Sequence of chain 1.B:
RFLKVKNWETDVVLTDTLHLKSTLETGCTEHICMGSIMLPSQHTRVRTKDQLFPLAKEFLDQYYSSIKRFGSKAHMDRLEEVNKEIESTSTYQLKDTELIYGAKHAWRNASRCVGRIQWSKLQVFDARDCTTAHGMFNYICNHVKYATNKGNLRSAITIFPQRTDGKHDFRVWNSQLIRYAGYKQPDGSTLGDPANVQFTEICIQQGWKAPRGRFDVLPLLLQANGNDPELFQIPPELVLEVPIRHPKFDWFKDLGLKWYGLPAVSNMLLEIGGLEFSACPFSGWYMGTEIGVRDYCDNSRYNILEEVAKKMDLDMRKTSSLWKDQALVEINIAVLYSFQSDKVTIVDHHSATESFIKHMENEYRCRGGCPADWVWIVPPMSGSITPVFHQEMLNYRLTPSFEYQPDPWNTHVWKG

Binding-site contacts:
Ligand atom C06 contacts residue GLU296 of chain 1.A at 3.5 Å.
Ligand atom C04 contacts residue HEM1 of chain 1.C at 3.9 Å.
Ligand atom C12 contacts residue HEM1 of chain 1.C at 3.9 Å.
Ligand atom N02 contacts residue PRO269 of chain 1.A at 3.8 Å.
Ligand atom C21 contacts residue H4B1 of chain 1.D at 3.8 Å.
Ligand atom C13 contacts residue HEM1 of chain 1.C at 3.5 Å.
Ligand atom C27 contacts residue TRP10 of chain 1.B at 3.8 Å (hydrophobic).
Ligand atom C07 contacts residue PRO269 of chain 1.A at 3.7 Å (hydrophobic).
Ligand atom C02 contacts residue GLU296 of chain 1.A at 3.5 Å.
Ligand atom C14 contacts residue TYR410 of chain 1.A at 3.6 Å (hydrophobic).
Ligand atom C02 contacts residue PRO269 of chain 1.A at 3.8 Å (hydrophobic).
Ligand atom N02 contacts residue HEM1 of chain 1.C at 3.4 Å.
Ligand atom C05 contacts residue VAL271 of chain 1.A at 3.6 Å (hydrophobic).
Ligand atom C13 contacts residue MET274 of chain 1.A at 3.8 Å (hydrophobic).
Ligand atom C12 contacts residue VAL271 of chain 1.A at 3.6 Å (hydrophobic).
Ligand atom N02 contacts residue GLU296 of chain 1.A at 2.7 Å (salt-bridge).
Ligand atom C07 contacts residue HEM1 of chain 1.C at 3.5 Å.
Ligand atom C16 contacts residue HEM1 of chain 1.C at 3.1 Å.
Ligand atom C07 contacts residue SER289 of chain 1.A at 3.7 Å.
Ligand atom C07 contacts residue GLY290 of chain 1.A at 3.5 Å.
Ligand atom N02 contacts residue TRP291 of chain 1.A at 2.8 Å (h-bond).
Ligand atom C11 contacts residue HEM1 of chain 1.C at 3.9 Å.
Ligand atom C09 contacts residue HEM1 of chain 1.C at 3.5 Å.
Ligand atom F12 contacts residue PHE288 of chain 1.A at 3.7 Å.
Ligand atom C08 contacts residue GLU296 of chain 1.A at 3.5 Å.
Ligand atom N02 contacts residue TYR292 of chain 1.A at 3.6 Å.
Ligand atom C03 contacts residue HEM1 of chain 1.C at 3.4 Å.
Ligand atom F12 contacts residue HEM1 of chain 1.C at 3.3 Å.
Ligand atom C02 contacts residue TRP291 of chain 1.A at 3.8 Å (hydrophobic).
Ligand atom C24 contacts residue TYR410 of chain 1.A at 3.8 Å (hydrophobic).
Ligand atom N01 contacts residue GLU296 of chain 1.A at 2.7 Å (salt-bridge).
Ligand atom F13 contacts residue HEM1 of chain 1.C at 3.3 Å.
Ligand atom C24 contacts residue MET40 of chain 1.A at 3.6 Å (hydrophobic).
Ligand atom F12 contacts residue VAL271 of chain 1.A at 3.5 Å.
Ligand atom C02 contacts residue HEM1 of chain 1.C at 3.5 Å.
Ligand atom F13 contacts residue MET274 of chain 1.A at 2.5 Å.
Ligand atom C18 contacts residue TYR410 of chain 1.A at 3.2 Å (hydrophobic).
Ligand atom C03 contacts residue PRO269 of chain 1.A at 3.6 Å (hydrophobic).
Ligand atom C07 contacts residue PHE288 of chain 1.A at 3.6 Å (hydrophobic).
Ligand atom F13 contacts residue VAL271 of chain 1.A at 3.8 Å.

This protein binds this small molecule.
Small molecule (SMILES): CCO[C@@H]1C[C@H](CCc2cc(F)c(F)c(CCc3cc(C)cc(N)n3)c2)N(C)C1

Sequence of chain 1.A:
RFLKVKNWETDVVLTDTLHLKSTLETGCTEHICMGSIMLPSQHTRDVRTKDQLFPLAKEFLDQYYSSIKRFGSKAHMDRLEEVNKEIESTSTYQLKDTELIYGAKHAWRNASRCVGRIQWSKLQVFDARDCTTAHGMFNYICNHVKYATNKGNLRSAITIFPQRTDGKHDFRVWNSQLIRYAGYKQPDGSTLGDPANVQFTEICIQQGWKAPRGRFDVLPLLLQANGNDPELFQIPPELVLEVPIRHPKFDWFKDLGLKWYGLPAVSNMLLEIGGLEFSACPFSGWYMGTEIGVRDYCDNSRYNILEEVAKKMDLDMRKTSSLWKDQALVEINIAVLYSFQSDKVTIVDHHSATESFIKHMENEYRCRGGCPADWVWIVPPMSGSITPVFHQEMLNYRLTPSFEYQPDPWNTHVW